Sequence of chain 1.A:
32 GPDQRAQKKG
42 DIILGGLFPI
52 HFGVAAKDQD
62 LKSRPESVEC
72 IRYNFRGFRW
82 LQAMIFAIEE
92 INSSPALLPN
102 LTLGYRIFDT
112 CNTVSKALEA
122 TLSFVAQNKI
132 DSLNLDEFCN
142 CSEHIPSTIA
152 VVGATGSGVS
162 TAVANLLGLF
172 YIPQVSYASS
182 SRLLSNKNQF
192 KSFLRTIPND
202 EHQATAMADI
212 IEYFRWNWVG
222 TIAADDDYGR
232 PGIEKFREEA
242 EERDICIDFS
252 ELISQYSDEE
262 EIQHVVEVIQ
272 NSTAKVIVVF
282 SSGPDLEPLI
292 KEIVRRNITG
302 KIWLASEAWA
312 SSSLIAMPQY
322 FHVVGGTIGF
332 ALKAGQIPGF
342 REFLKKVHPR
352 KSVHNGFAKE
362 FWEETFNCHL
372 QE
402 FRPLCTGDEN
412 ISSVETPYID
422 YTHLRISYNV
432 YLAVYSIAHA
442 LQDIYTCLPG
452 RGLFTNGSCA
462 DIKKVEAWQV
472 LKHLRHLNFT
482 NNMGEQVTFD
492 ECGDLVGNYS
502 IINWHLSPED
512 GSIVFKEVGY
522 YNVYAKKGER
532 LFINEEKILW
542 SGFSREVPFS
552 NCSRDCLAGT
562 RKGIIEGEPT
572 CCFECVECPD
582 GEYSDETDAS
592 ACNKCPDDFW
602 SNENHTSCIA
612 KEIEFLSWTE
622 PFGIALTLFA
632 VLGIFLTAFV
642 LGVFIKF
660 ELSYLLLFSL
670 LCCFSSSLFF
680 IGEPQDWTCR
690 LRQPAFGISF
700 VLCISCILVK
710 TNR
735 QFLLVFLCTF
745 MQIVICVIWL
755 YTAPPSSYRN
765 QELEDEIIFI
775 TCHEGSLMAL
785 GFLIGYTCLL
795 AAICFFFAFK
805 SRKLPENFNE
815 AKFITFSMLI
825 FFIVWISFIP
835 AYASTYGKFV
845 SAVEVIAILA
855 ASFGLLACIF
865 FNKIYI

This protein binds this small molecule.
Small molecule (SMILES): CC(=O)N[C@H]1[C@H](O[C@H]2[C@H](O)[C@@H](NC(C)=O)CO[C@@H]2CO)O[C@H](CO)[C@@H](O)[C@@H]1O

Binding-site contacts:
Ligand atom N2 contacts residue ARG216 of chain 1.A at 3.1 Å (salt-bridge).
Ligand atom C5 contacts residue ARG216 of chain 1.A at 4.4 Å.
Ligand atom C5 contacts residue ASN552 of chain 1.A at 3.6 Å.
Ligand atom C3 contacts residue ARG216 of chain 1.A at 3.3 Å.
Ligand atom C7 contacts residue ARG216 of chain 1.A at 4.2 Å.
Ligand atom N2 contacts residue TRP217 of chain 1.A at 4.3 Å.
Ligand atom C7 contacts residue ASN552 of chain 1.A at 3.0 Å.
Ligand atom C1 contacts residue TRP217 of chain 1.A at 4.0 Å (hydrophobic).
Ligand atom C2 contacts residue ASN552 of chain 1.A at 2.5 Å.
Ligand atom C3 contacts residue ASN552 of chain 1.A at 3.8 Å.
Ligand atom O5 contacts residue ASN552 of chain 1.A at 2.3 Å (h-bond).
Ligand atom O5 contacts residue ASN218 of chain 1.A at 4.0 Å.
Ligand atom C2 contacts residue ARG216 of chain 1.A at 3.4 Å.
Ligand atom C1 contacts residue ARG216 of chain 1.A at 3.4 Å.
Ligand atom C4 contacts residue ARG216 of chain 1.A at 4.4 Å.
Ligand atom C8 contacts residue PHE550 of chain 1.A at 4.0 Å (hydrophobic).
Ligand atom C1 contacts residue ASN218 of chain 1.A at 4.1 Å.
Ligand atom O4 contacts residue ARG216 of chain 1.A at 4.5 Å.
Ligand atom C1 contacts residue ASN552 of chain 1.A at 1.4 Å.
Ligand atom C8 contacts residue ASN552 of chain 1.A at 3.3 Å.
Ligand atom O3 contacts residue ARG216 of chain 1.A at 4.1 Å.
Ligand atom N2 contacts residue ASN552 of chain 1.A at 2.5 Å (h-bond).
Ligand atom O7 contacts residue ASN552 of chain 1.A at 3.9 Å.
Ligand atom O5 contacts residue ARG216 of chain 1.A at 4.4 Å.
Ligand atom C4 contacts residue ASN552 of chain 1.A at 4.3 Å.